Sequence of chain 1.G:
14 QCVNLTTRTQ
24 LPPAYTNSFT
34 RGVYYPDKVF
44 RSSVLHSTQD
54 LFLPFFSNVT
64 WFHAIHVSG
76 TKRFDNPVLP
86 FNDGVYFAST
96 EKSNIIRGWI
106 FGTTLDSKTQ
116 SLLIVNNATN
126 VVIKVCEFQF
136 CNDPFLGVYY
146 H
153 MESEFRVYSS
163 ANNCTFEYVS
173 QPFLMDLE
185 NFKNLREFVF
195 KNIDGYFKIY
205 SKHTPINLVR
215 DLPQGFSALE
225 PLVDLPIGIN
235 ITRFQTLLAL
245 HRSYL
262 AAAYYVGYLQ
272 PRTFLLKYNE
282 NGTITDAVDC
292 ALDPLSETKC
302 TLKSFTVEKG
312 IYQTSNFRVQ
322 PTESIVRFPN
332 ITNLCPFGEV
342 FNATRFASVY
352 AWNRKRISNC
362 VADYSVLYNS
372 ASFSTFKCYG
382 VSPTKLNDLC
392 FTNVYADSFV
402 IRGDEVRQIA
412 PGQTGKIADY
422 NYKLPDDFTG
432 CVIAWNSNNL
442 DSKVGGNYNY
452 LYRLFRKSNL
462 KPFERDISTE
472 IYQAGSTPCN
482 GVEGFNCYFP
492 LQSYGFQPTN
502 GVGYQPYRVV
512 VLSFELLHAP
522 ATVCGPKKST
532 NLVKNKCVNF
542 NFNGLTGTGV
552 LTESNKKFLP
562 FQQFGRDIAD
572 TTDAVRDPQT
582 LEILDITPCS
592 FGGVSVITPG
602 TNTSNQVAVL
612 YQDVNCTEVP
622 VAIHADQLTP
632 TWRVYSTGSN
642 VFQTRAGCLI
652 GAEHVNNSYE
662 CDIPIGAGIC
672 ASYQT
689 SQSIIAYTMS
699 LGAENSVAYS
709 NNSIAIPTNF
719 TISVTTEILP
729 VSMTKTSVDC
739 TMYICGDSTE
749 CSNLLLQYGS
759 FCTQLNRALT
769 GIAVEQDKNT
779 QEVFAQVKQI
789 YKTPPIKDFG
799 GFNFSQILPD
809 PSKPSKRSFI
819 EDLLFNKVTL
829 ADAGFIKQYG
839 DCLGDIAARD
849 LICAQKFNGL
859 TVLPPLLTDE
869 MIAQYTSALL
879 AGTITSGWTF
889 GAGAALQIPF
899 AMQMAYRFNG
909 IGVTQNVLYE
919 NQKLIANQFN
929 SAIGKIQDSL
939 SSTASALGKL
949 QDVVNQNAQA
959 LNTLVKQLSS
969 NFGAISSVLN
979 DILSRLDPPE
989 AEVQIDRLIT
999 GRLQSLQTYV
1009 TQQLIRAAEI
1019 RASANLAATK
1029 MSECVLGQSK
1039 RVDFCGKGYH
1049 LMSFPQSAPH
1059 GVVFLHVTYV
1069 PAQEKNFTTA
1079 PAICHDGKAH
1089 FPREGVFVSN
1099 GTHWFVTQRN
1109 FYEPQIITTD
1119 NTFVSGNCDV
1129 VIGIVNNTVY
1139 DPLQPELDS

A protein and the small-molecule ligand that binds it are described below.
Small molecule (SMILES): CC(=O)N[C@@H]1[C@@H](O)[C@H](O)[C@@H](CO)O[C@H]1O

Binding-site contacts:
Ligand atom C3 contacts residue ASN331 of chain 1.G at 3.8 Å.
Ligand atom C4 contacts residue ASN331 of chain 1.G at 4.2 Å.
Ligand atom O7 contacts residue GLN580 of chain 1.G at 2.9 Å (h-bond).
Ligand atom C5 contacts residue ASN331 of chain 1.G at 3.7 Å.
Ligand atom C2 contacts residue ASN331 of chain 1.G at 2.5 Å.
Ligand atom N2 contacts residue GLN580 of chain 1.G at 4.3 Å.
Ligand atom C7 contacts residue ASN331 of chain 1.G at 3.5 Å.
Ligand atom N2 contacts residue ASN331 of chain 1.G at 2.9 Å (h-bond).
Ligand atom O5 contacts residue ASN331 of chain 1.G at 2.4 Å (h-bond).
Ligand atom O7 contacts residue ASN331 of chain 1.G at 4.4 Å.
Ligand atom C8 contacts residue ASN331 of chain 1.G at 3.7 Å.
Ligand atom C7 contacts residue GLN580 of chain 1.G at 4.0 Å.
Ligand atom C1 contacts residue ASN331 of chain 1.G at 1.4 Å.